Sequence of chain 1.A:
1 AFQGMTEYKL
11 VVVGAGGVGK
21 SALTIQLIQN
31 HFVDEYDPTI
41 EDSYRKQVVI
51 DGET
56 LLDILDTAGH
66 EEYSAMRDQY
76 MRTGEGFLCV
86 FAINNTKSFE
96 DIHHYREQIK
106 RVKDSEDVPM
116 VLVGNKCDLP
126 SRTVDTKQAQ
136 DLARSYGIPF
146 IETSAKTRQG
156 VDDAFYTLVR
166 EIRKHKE

Binding-site contacts:
Ligand atom O1B contacts residue LYS20 of chain 1.A at 2.9 Å (salt-bridge).
Ligand atom O1B contacts residue VAL18 of chain 1.A at 3.2 Å (h-bond).
Ligand atom O3A contacts residue GLY17 of chain 1.A at 3.6 Å.
Ligand atom N2 contacts residue ASP123 of chain 1.A at 2.9 Å (salt-bridge).
Ligand atom O1B contacts residue GLY19 of chain 1.A at 3.1 Å (h-bond).
Ligand atom N7 contacts residue ASN120 of chain 1.A at 3.1 Å (h-bond).
Ligand atom C8 contacts residue ALA22 of chain 1.A at 3.6 Å (hydrophobic).
Ligand atom O3G contacts residue GLY16 of chain 1.A at 3.5 Å.
Ligand atom C3' contacts residue GLU35 of chain 1.A at 3.5 Å.
Ligand atom O2A contacts residue ALA22 of chain 1.A at 2.7 Å (h-bond).
Ligand atom O1G contacts residue TYR36 of chain 1.A at 3.6 Å.
Ligand atom O6 contacts residue ASP123 of chain 1.A at 3.5 Å (salt-bridge).
Ligand atom O2' contacts residue ASP34 of chain 1.A at 3.1 Å (salt-bridge).
Ligand atom O2B contacts residue SER21 of chain 1.A at 3.0 Å (h-bond).
Ligand atom O6 contacts residue ALA150 of chain 1.A at 2.8 Å (h-bond).
Ligand atom O3A contacts residue GLY19 of chain 1.A at 3.2 Å (h-bond).
Ligand atom O2' contacts residue PHE32 of chain 1.A at 3.4 Å.
Ligand atom O3' contacts residue ASP34 of chain 1.A at 2.9 Å (salt-bridge).
Ligand atom PB contacts residue MG1 of chain 1.G at 3.2 Å.
Ligand atom O1B contacts residue GLY17 of chain 1.A at 3.5 Å (h-bond).
Ligand atom O2G contacts residue MG1 of chain 1.G at 2.1 Å.
Ligand atom O2A contacts residue GLY19 of chain 1.A at 3.4 Å.
Ligand atom N2 contacts residue LEU124 of chain 1.A at 3.4 Å.
Ligand atom O1G contacts residue PRO38 of chain 1.A at 3.4 Å.
Ligand atom N3B contacts residue GLY17 of chain 1.A at 3.1 Å (h-bond).
Ligand atom O2A contacts residue SER21 of chain 1.A at 3.3 Å (h-bond).
Ligand atom N1 contacts residue ASP123 of chain 1.A at 2.8 Å (salt-bridge).
Ligand atom C6 contacts residue ASP123 of chain 1.A at 3.6 Å.
Ligand atom C2' contacts residue VAL33 of chain 1.A at 3.4 Å (hydrophobic).
Ligand atom PG contacts residue MG1 of chain 1.G at 3.2 Å.
Ligand atom O2B contacts residue MG1 of chain 1.G at 2.0 Å.
Ligand atom N3B contacts residue MG1 of chain 1.G at 3.4 Å.
Ligand atom O6 contacts residue ASN120 of chain 1.A at 3.2 Å (h-bond).
Ligand atom O4' contacts residue LYS121 of chain 1.A at 3.2 Å (salt-bridge).
Ligand atom O3G contacts residue GLY64 of chain 1.A at 2.9 Å (h-bond).
Ligand atom O6 contacts residue LYS121 of chain 1.A at 3.3 Å.
Ligand atom O2' contacts residue VAL33 of chain 1.A at 2.6 Å (h-bond).
Ligand atom O3G contacts residue LYS20 of chain 1.A at 2.6 Å (salt-bridge).
Ligand atom O6 contacts residue SER149 of chain 1.A at 3.4 Å.
Ligand atom O2G contacts residue THR39 of chain 1.A at 2.8 Å (h-bond).

A small-molecule ligand and the protein it binds are described below.
Small molecule (SMILES): Nc1nc2c(ncn2[C@@H]2O[C@H](CO[P](=O)(O)O[P](=O)(O)NP(=O)(O)O)[C@@H](O)[C@H]2O)c(=O)[nH]1